The small molecule below binds the protein below.
Small molecule (SMILES): Nc1nc(=O)c2ncn([C@@H]3O[C@H](COP(=O)(O)O[C@H]4[C@@H](O)[C@H](n5cnc6c(N)ncnc65)O[C@@H]4COP(=O)(O)CP(=O)(O)OP(=O)(O)O)[C@@H](O)[C@H]3O)c2[nH]1

Binding-site contacts:
Ligand atom P36 contacts residue MG1 of chain 1.D at 3.2 Å.
Ligand atom O41 contacts residue TYR117 of chain 1.A at 2.8 Å (h-bond).
Ligand atom O47 contacts residue SER301 of chain 1.A at 2.7 Å (h-bond).
Ligand atom P44 contacts residue SER301 of chain 1.A at 3.6 Å.
Ligand atom C11 contacts residue CYS180 of chain 1.A at 3.6 Å (hydrophobic).
Ligand atom C02 contacts residue SER259 of chain 1.A at 3.3 Å.
Ligand atom O51 contacts residue GLN112 of chain 1.A at 2.9 Å (h-bond).
Ligand atom C52 contacts residue SER259 of chain 1.A at 3.5 Å.
Ligand atom O49 contacts residue ASP193 of chain 1.A at 3.5 Å.
Ligand atom O53 contacts residue SER259 of chain 1.A at 3.6 Å (h-bond).
Ligand atom O37 contacts residue ASP133 of chain 1.A at 2.9 Å (salt-bridge).
Ligand atom O37 contacts residue ASP131 of chain 1.A at 3.0 Å (salt-bridge).
Ligand atom N54 contacts residue SER259 of chain 1.A at 2.6 Å (h-bond).
Ligand atom N03 contacts residue TYR197 of chain 1.A at 3.5 Å (h-bond).
Ligand atom O10 contacts residue THR179 of chain 1.A at 2.8 Å (h-bond).
Ligand atom P44 contacts residue MG1 of chain 1.D at 3.3 Å.
Ligand atom O46 contacts residue MG1 of chain 1.D at 2.1 Å.
Ligand atom O42 contacts residue SER114 of chain 1.A at 2.8 Å (h-bond).
Ligand atom N03 contacts residue GLN112 of chain 1.A at 3.3 Å (h-bond).
Ligand atom O46 contacts residue ASP131 of chain 1.A at 3.0 Å (salt-bridge).
Ligand atom O42 contacts residue GLY113 of chain 1.A at 3.3 Å.
Ligand atom O42 contacts residue ASP133 of chain 1.A at 3.2 Å (salt-bridge).
Ligand atom N01 contacts residue SER259 of chain 1.A at 3.1 Å (h-bond).
Ligand atom O49 contacts residue ASP133 of chain 1.A at 2.8 Å (salt-bridge).
Ligand atom O45 contacts residue SER114 of chain 1.A at 2.6 Å (h-bond).
Ligand atom O43 contacts residue SER301 of chain 1.A at 3.2 Å.
Ligand atom C07 contacts residue THR179 of chain 1.A at 3.4 Å.
Ligand atom O41 contacts residue SER114 of chain 1.A at 3.4 Å (h-bond).
Ligand atom P40 contacts residue MG1 of chain 1.D at 3.2 Å.
Ligand atom C12 contacts residue THR179 of chain 1.A at 3.5 Å.
Ligand atom C48 contacts residue ASP133 of chain 1.A at 3.3 Å.
Ligand atom C29 contacts residue LEU352 of chain 1.A at 3.6 Å (hydrophobic).
Ligand atom O37 contacts residue MG1 of chain 1.D at 2.0 Å.
Ligand atom O45 contacts residue LYS287 of chain 1.A at 2.8 Å (salt-bridge).
Ligand atom P44 contacts residue SER114 of chain 1.A at 3.6 Å.
Ligand atom N01 contacts residue TYR197 of chain 1.A at 2.9 Å (h-bond).
Ligand atom O16 contacts residue LYS177 of chain 1.A at 3.0 Å (salt-bridge).
Ligand atom O42 contacts residue MG1 of chain 1.D at 2.1 Å.
Ligand atom O43 contacts residue MG1 of chain 1.D at 3.5 Å.
Ligand atom O38 contacts residue ASP133 of chain 1.A at 3.3 Å (salt-bridge).

Sequence of chain 1.A:
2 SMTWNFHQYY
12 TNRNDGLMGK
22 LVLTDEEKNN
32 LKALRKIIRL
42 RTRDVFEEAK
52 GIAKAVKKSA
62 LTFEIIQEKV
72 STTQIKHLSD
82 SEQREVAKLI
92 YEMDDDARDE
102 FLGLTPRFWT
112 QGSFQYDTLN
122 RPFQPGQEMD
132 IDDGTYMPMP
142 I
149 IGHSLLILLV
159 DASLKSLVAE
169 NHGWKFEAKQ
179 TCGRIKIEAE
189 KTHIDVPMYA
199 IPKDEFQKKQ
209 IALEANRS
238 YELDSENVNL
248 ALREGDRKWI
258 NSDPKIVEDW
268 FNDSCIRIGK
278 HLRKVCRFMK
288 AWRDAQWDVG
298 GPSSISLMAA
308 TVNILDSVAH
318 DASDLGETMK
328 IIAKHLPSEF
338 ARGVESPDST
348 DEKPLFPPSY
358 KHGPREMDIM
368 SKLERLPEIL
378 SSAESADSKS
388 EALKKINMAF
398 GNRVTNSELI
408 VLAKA